Binding-site contacts:
Ligand atom CG2 contacts residue ASN180 of chain 2.A at 3.7 Å.
Ligand atom C contacts residue ASN180 of chain 2.A at 3.6 Å.
Ligand atom CA contacts residue ASN180 of chain 2.A at 3.2 Å.
Ligand atom CA contacts residue ASN231 of chain 2.A at 3.6 Å.
Ligand atom P contacts residue TYR135 of chain 2.A at 3.8 Å.
Ligand atom O contacts residue LEU179 of chain 2.A at 3.5 Å.
Ligand atom O contacts residue LYS127 of chain 2.A at 2.9 Å (salt-bridge).
Ligand atom OXT contacts residue NE91 of chain 2.E at 3.5 Å.
Ligand atom CG1 contacts residue NE91 of chain 2.E at 3.6 Å.
Ligand atom CG contacts residue VAL183 of chain 2.A at 3.7 Å (hydrophobic).
Ligand atom O3P contacts residue TYR135 of chain 2.A at 2.7 Å (h-bond).
Ligand atom O1P contacts residue LYS54 of chain 2.A at 3.3 Å (salt-bridge).
Ligand atom P contacts residue ARG134 of chain 2.A at 3.7 Å.
Ligand atom O1P contacts residue ARG61 of chain 2.A at 2.8 Å (salt-bridge).
Ligand atom CB contacts residue ARG65 of chain 2.A at 3.7 Å.
Ligand atom N contacts residue ASN180 of chain 2.A at 3.0 Å (h-bond).
Ligand atom CA contacts residue ASN231 of chain 2.A at 3.7 Å.
Ligand atom CG2 contacts residue VAL183 of chain 2.A at 3.7 Å (hydrophobic).
Ligand atom O3P contacts residue ARG134 of chain 2.A at 2.8 Å (salt-bridge).
Ligand atom CG1 contacts residue LEU179 of chain 2.A at 3.7 Å (hydrophobic).
Ligand atom CG2 contacts residue NE91 of chain 2.E at 3.7 Å.
Ligand atom N contacts residue ASN231 of chain 2.A at 2.8 Å (h-bond).
Ligand atom O2P contacts residue ARG61 of chain 2.A at 2.9 Å (salt-bridge).
Ligand atom CA contacts residue LEU179 of chain 2.A at 3.7 Å (hydrophobic).
Ligand atom CG2 contacts residue ARG134 of chain 2.A at 3.8 Å.
Ligand atom CB contacts residue ASN231 of chain 2.A at 3.7 Å.
Ligand atom P contacts residue ARG61 of chain 2.A at 3.6 Å.
Ligand atom O contacts residue VAL183 of chain 2.A at 3.5 Å.
Ligand atom O2P contacts residue ARG134 of chain 2.A at 2.8 Å (salt-bridge).
Ligand atom CB contacts residue ASN231 of chain 2.A at 3.6 Å.
Ligand atom O contacts residue ASN180 of chain 2.A at 2.9 Å (h-bond).
Ligand atom CG1 contacts residue LEU227 of chain 2.A at 3.5 Å (hydrophobic).
Ligand atom O contacts residue ASN231 of chain 2.A at 2.9 Å (h-bond).
Ligand atom C contacts residue ASN231 of chain 2.A at 3.8 Å.
Ligand atom C contacts residue ASN231 of chain 2.A at 3.7 Å.
Ligand atom CB contacts residue ASN180 of chain 2.A at 3.2 Å.
Ligand atom CB contacts residue VAL183 of chain 2.A at 3.8 Å (hydrophobic).
Ligand atom O contacts residue LYS54 of chain 2.A at 3.7 Å.
Ligand atom CG2 contacts residue GLY176 of chain 2.A at 3.6 Å.
Ligand atom OXT contacts residue LYS54 of chain 2.A at 3.7 Å.

A small-molecule ligand and the protein it binds are described below.
Small molecule (SMILES): CC(C)[C@H](NC(=O)[C@@H](NC(=O)[C@H](C)NC(=O)[C@@H]1CCCN1C(=O)[C@@H](N)Cc1ccccc1)[C@@H](C)OP(=O)(O)O)C(=O)O

Sequence of chain 2.A:
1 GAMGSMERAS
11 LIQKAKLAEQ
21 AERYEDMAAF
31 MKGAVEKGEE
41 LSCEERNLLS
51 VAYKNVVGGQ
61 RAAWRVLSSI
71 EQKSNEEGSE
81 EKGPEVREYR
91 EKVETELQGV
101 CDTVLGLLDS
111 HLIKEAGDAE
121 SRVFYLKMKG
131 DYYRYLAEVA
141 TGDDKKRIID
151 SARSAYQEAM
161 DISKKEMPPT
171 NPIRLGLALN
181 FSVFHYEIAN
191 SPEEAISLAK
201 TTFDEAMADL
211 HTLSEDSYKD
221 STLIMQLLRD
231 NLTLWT